The small molecule below binds the protein below.
Small molecule (SMILES): CN(Cc1cnc2nc(N)nc(N)c2n1)c1ccc(C(=O)N[C@@H](CCC(=O)O)C(=O)O)cc1

Binding-site contacts:
Ligand atom N5 contacts residue ALA26 of chain 1.A at 3.4 Å.
Ligand atom O1 contacts residue ARG28 of chain 1.A at 3.4 Å (salt-bridge).
Ligand atom N3 contacts residue THR80 of chain 1.A at 3.2 Å (h-bond).
Ligand atom CT contacts residue ARG28 of chain 1.A at 3.7 Å.
Ligand atom NA4 contacts residue CYS24 of chain 1.A at 3.1 Å (h-bond).
Ligand atom O2 contacts residue ARG28 of chain 1.A at 3.4 Å (salt-bridge).
Ligand atom C13 contacts residue ARG28 of chain 1.A at 3.5 Å.
Ligand atom NA2 contacts residue ASP75 of chain 1.A at 3.7 Å.
Ligand atom C2 contacts residue ARG74 of chain 1.A at 3.7 Å.
Ligand atom C13 contacts residue VAL4 of chain 1.A at 3.6 Å (hydrophobic).
Ligand atom C12 contacts residue SER30 of chain 1.A at 3.6 Å.
Ligand atom N3 contacts residue VAL81 of chain 1.A at 3.2 Å.
Ligand atom N8 contacts residue ASN79 of chain 1.A at 3.7 Å.
Ligand atom OE1 contacts residue SER30 of chain 1.A at 3.3 Å.
Ligand atom C15 contacts residue TRP34 of chain 1.A at 3.6 Å (hydrophobic).
Ligand atom C8A contacts residue ASN79 of chain 1.A at 3.2 Å.
Ligand atom OE1 contacts residue SER31 of chain 1.A at 2.9 Å (h-bond).
Ligand atom N1 contacts residue ASN79 of chain 1.A at 3.4 Å (h-bond).
Ligand atom OE2 contacts residue ARG32 of chain 1.A at 2.9 Å (salt-bridge).
Ligand atom CM contacts residue ALA100 of chain 1.A at 3.4 Å (hydrophobic).
Ligand atom C4 contacts residue ASN79 of chain 1.A at 3.4 Å.
Ligand atom C4A contacts residue ASN79 of chain 1.A at 3.5 Å.
Ligand atom C2 contacts residue VAL81 of chain 1.A at 3.6 Å (hydrophobic).
Ligand atom OE2 contacts residue SER30 of chain 1.A at 2.7 Å (h-bond).
Ligand atom C9 contacts residue ALA26 of chain 1.A at 3.7 Å (hydrophobic).
Ligand atom N1 contacts residue ARG74 of chain 1.A at 3.0 Å (salt-bridge).
Ligand atom NA2 contacts residue THR80 of chain 1.A at 3.2 Å (h-bond).
Ligand atom NA2 contacts residue ARG74 of chain 1.A at 3.5 Å (salt-bridge).
Ligand atom C12 contacts residue VAL4 of chain 1.A at 3.5 Å (hydrophobic).
Ligand atom NA4 contacts residue ASN79 of chain 1.A at 3.3 Å (h-bond).
Ligand atom C11 contacts residue VAL4 of chain 1.A at 3.6 Å (hydrophobic).
Ligand atom O contacts residue ARG32 of chain 1.A at 3.1 Å (salt-bridge).
Ligand atom C12 contacts residue ARG29 of chain 1.A at 3.4 Å.
Ligand atom C2 contacts residue THR80 of chain 1.A at 3.7 Å.
Ligand atom C13 contacts residue SER30 of chain 1.A at 3.7 Å.
Ligand atom C8A contacts residue ARG74 of chain 1.A at 3.7 Å.
Ligand atom N3 contacts residue ASN79 of chain 1.A at 3.2 Å.
Ligand atom CD contacts residue SER30 of chain 1.A at 3.5 Å.
Ligand atom N contacts residue ARG29 of chain 1.A at 3.6 Å (salt-bridge).
Ligand atom O2 contacts residue ARG29 of chain 1.A at 3.6 Å.

Sequence of chain 1.A:
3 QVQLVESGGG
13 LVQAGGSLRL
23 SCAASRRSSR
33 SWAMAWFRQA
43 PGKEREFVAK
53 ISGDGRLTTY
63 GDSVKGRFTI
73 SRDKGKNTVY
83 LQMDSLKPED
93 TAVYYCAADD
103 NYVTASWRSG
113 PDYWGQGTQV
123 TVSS